A protein and the small-molecule ligand that binds it are described below.
Small molecule (SMILES): Nc1ncnc2c1ncn2[C@@H]1O[C@H](CO[P](=O)(O)O[P](=O)(O)OC[C@H]2OC[C@H](O)[C@@H]2O)[C@@H](O)[C@H]1OP(=O)(O)O

Sequence of chain 1.D:
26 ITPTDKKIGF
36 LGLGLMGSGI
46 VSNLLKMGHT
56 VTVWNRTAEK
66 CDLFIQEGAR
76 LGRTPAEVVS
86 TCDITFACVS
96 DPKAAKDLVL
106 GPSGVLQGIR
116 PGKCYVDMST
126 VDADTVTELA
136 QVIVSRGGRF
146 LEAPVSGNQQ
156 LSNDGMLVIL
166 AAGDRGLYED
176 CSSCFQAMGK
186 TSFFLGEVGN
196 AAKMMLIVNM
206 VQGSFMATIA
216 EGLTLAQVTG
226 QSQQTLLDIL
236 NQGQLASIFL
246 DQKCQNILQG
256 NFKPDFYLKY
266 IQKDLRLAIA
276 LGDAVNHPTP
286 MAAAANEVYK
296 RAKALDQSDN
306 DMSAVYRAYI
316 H

Binding-site contacts:
Ligand atom O1N contacts residue MET41 of chain 1.D at 2.9 Å (h-bond).
Ligand atom O5B contacts residue TYR265 of chain 1.D at 3.1 Å (h-bond).
Ligand atom O2X contacts residue ARG61 of chain 1.D at 3.4 Å.
Ligand atom PN contacts residue TYR265 of chain 1.D at 3.3 Å.
Ligand atom PA contacts residue TYR265 of chain 1.D at 2.8 Å.
Ligand atom C8A contacts residue SER95 of chain 1.D at 3.5 Å.
Ligand atom O2X contacts residue THR62 of chain 1.D at 2.6 Å (h-bond).
Ligand atom O1X contacts residue ASN60 of chain 1.D at 2.8 Å (h-bond).
Ligand atom O1N contacts residue LEU40 of chain 1.D at 2.9 Å (h-bond).
Ligand atom O3B contacts residue ASN60 of chain 1.D at 2.7 Å (h-bond).
Ligand atom O3B contacts residue LEU38 of chain 1.D at 3.5 Å (h-bond).
Ligand atom N7A contacts residue ARG61 of chain 1.D at 3.1 Å (salt-bridge).
Ligand atom C6A contacts residue ARG61 of chain 1.D at 3.2 Å.
Ligand atom P2B contacts residue ASN60 of chain 1.D at 3.3 Å.
Ligand atom O3D contacts residue VAL94 of chain 1.D at 3.0 Å (h-bond).
Ligand atom O3D contacts residue SER95 of chain 1.D at 3.0 Å (h-bond).
Ligand atom C8A contacts residue ARG61 of chain 1.D at 3.2 Å.
Ligand atom O2N contacts residue LEU40 of chain 1.D at 2.8 Å.
Ligand atom O2N contacts residue TYR265 of chain 1.D at 3.3 Å.
Ligand atom O3B contacts residue GLY39 of chain 1.D at 3.5 Å (h-bond).
Ligand atom O2D contacts residue LYS268 of chain 1.D at 2.5 Å (salt-bridge).
Ligand atom O2N contacts residue MET41 of chain 1.D at 3.5 Å (h-bond).
Ligand atom O1A contacts residue GLY39 of chain 1.D at 3.0 Å.
Ligand atom O1A contacts residue LEU40 of chain 1.D at 2.7 Å (h-bond).
Ligand atom O3D contacts residue THR125 of chain 1.D at 3.0 Å (h-bond).
Ligand atom O5D contacts residue TYR265 of chain 1.D at 3.1 Å.
Ligand atom O3X contacts residue ARG61 of chain 1.D at 3.4 Å (salt-bridge).
Ligand atom N6A contacts residue ARG61 of chain 1.D at 3.1 Å (salt-bridge).
Ligand atom O2A contacts residue TYR265 of chain 1.D at 2.3 Å (h-bond).
Ligand atom C5A contacts residue ARG61 of chain 1.D at 3.3 Å.
Ligand atom O1N contacts residue GLY39 of chain 1.D at 3.4 Å.
Ligand atom C3D contacts residue VAL94 of chain 1.D at 3.4 Å (hydrophobic).
Ligand atom O3 contacts residue TYR265 of chain 1.D at 2.6 Å (h-bond).
Ligand atom C1D contacts residue PHE261 of chain 1.D at 3.5 Å (hydrophobic).
Ligand atom O2A contacts residue TYR262 of chain 1.D at 3.4 Å.
Ligand atom O2X contacts residue ASN60 of chain 1.D at 3.1 Å (h-bond).
Ligand atom C5D contacts residue CYS93 of chain 1.D at 3.5 Å (hydrophobic).
Ligand atom O2B contacts residue ASN60 of chain 1.D at 3.4 Å (h-bond).
Ligand atom O3D contacts residue LYS268 of chain 1.D at 3.0 Å (salt-bridge).
Ligand atom C2D contacts residue TYR265 of chain 1.D at 3.5 Å (hydrophobic).